Binding-site contacts:
Ligand atom N29 contacts residue HIS96 of chain 1.B at 3.9 Å.
Ligand atom N16 contacts residue ALA60 of chain 1.B at 3.5 Å.
Ligand atom C15 contacts residue GLY11 of chain 1.B at 3.7 Å.
Ligand atom N23 contacts residue TYR97 of chain 1.B at 3.8 Å.
Ligand atom F01 contacts residue VAL10 of chain 1.B at 3.2 Å.
Ligand atom O20 contacts residue GDP1 of chain 1.G at 3.8 Å.
Ligand atom CL36 contacts residue THR59 of chain 1.B at 3.6 Å.
Ligand atom C26 contacts residue HIS96 of chain 1.B at 3.1 Å.
Ligand atom F01 contacts residue TYR97 of chain 1.B at 3.4 Å.
Ligand atom CL36 contacts residue MET73 of chain 1.B at 3.8 Å.
Ligand atom C15 contacts residue ALA60 of chain 1.B at 3.9 Å (hydrophobic).
Ligand atom O20 contacts residue CYS13 of chain 1.B at 3.5 Å.
Ligand atom C35 contacts residue TYR97 of chain 1.B at 3.9 Å (hydrophobic).
Ligand atom C05 contacts residue GLN100 of chain 1.B at 3.7 Å.
Ligand atom C34 contacts residue TYR97 of chain 1.B at 3.8 Å (hydrophobic).
Ligand atom N16 contacts residue GLY61 of chain 1.B at 3.4 Å (h-bond).
Ligand atom O32 contacts residue ASP93 of chain 1.B at 3.8 Å.
Ligand atom N16 contacts residue CYS13 of chain 1.B at 3.6 Å.
Ligand atom C14 contacts residue GLY11 of chain 1.B at 3.5 Å.
Ligand atom CL36 contacts residue ARG69 of chain 1.B at 3.8 Å.
Ligand atom N13 contacts residue TYR97 of chain 1.B at 3.8 Å.
Ligand atom C18 contacts residue GLY61 of chain 1.B at 3.5 Å.
Ligand atom C17 contacts residue ALA60 of chain 1.B at 3.8 Å (hydrophobic).
Ligand atom C12 contacts residue TYR97 of chain 1.B at 3.6 Å (hydrophobic).
Ligand atom C17 contacts residue CYS13 of chain 1.B at 3.0 Å (hydrophobic).
Ligand atom N33 contacts residue HIS96 of chain 1.B at 3.3 Å (h-bond).
Ligand atom C18 contacts residue CYS13 of chain 1.B at 2.5 Å (hydrophobic).
Ligand atom C18 contacts residue PRO35 of chain 1.B at 3.5 Å (hydrophobic).
Ligand atom C04 contacts residue GLN100 of chain 1.B at 3.7 Å.
Ligand atom C21 contacts residue ALA60 of chain 1.B at 3.7 Å (hydrophobic).
Ligand atom C04 contacts residue VAL104 of chain 1.B at 3.4 Å (hydrophobic).
Ligand atom C05 contacts residue VAL104 of chain 1.B at 3.7 Å (hydrophobic).
Ligand atom C10 contacts residue TYR97 of chain 1.B at 3.8 Å (hydrophobic).
Ligand atom C19 contacts residue CYS13 of chain 1.B at 1.6 Å (hydrophobic).
Ligand atom C14 contacts residue TYR97 of chain 1.B at 3.2 Å (hydrophobic).
Ligand atom C11 contacts residue TYR97 of chain 1.B at 3.7 Å (hydrophobic).
Ligand atom O20 contacts residue LYS17 of chain 1.B at 2.9 Å (salt-bridge).
Ligand atom C17 contacts residue GLY61 of chain 1.B at 3.5 Å.
Ligand atom C21 contacts residue GLY61 of chain 1.B at 3.3 Å.
Ligand atom C06 contacts residue GLN100 of chain 1.B at 3.9 Å.

Sequence of chain 1.B:
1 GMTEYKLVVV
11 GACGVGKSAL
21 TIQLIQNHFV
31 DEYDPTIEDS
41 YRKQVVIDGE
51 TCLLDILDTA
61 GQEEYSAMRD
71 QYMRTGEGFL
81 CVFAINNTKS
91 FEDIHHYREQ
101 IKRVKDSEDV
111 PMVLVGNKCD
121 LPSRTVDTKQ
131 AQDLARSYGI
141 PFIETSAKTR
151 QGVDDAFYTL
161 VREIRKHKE

The small molecule below binds the protein below.
Small molecule (SMILES): CCC(=O)N1CCN(c2nc(NCCC(=O)N(C)C)nc3cc(-c4ccccc4F)c(Cl)cc23)CC1